The protein below binds the small molecule below.
Small molecule (SMILES): N[C@@H](Cc1c[nH]c2ccccc12)C(=O)O

Sequence of chain 1.G:
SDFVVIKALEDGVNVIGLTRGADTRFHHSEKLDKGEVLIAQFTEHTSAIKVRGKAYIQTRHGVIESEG

Sequence of chain 1.F:
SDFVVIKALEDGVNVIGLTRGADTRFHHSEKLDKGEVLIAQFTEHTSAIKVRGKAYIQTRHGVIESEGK

Binding-site contacts:
Ligand atom CZ2 contacts residue THR50 of chain 1.G at 4.0 Å.
Ligand atom CZ2 contacts residue ALA44 of chain 1.G at 4.0 Å (hydrophobic).
Ligand atom C contacts residue THR47 of chain 1.G at 3.3 Å.
Ligand atom O contacts residue THR47 of chain 1.G at 3.3 Å (h-bond).
Ligand atom C contacts residue THR50 of chain 1.G at 3.7 Å.
Ligand atom O contacts residue ARG24 of chain 1.F at 3.7 Å.
Ligand atom N contacts residue ARG24 of chain 1.F at 3.9 Å.
Ligand atom CE2 contacts residue GLN45 of chain 1.G at 3.9 Å.
Ligand atom CE3 contacts residue HIS32 of chain 1.G at 4.0 Å.
Ligand atom N contacts residue THR28 of chain 1.F at 2.9 Å (h-bond).
Ligand atom OXT contacts residue THR50 of chain 1.G at 2.5 Å (h-bond).
Ligand atom CD1 contacts residue GLN45 of chain 1.G at 3.4 Å.
Ligand atom C contacts residue GLY25 of chain 1.F at 3.4 Å.
Ligand atom C contacts residue SER51 of chain 1.F at 3.7 Å.
Ligand atom CG contacts residue SER51 of chain 1.F at 3.9 Å.
Ligand atom O contacts residue GLY25 of chain 1.F at 3.1 Å (h-bond).
Ligand atom OXT contacts residue GLY25 of chain 1.F at 4.0 Å.
Ligand atom CD1 contacts residue SER51 of chain 1.F at 3.6 Å.
Ligand atom CB contacts residue SER51 of chain 1.F at 3.4 Å.
Ligand atom CA contacts residue SER51 of chain 1.F at 4.0 Å.
Ligand atom N contacts residue THR23 of chain 1.F at 2.7 Å (h-bond).
Ligand atom CA contacts residue THR23 of chain 1.F at 3.8 Å.
Ligand atom N contacts residue GLY25 of chain 1.F at 2.6 Å (h-bond).
Ligand atom CE2 contacts residue ALA44 of chain 1.G at 4.0 Å (hydrophobic).
Ligand atom CA contacts residue THR28 of chain 1.F at 3.2 Å.
Ligand atom CD1 contacts residue THR47 of chain 1.G at 3.9 Å.
Ligand atom NE1 contacts residue GLN45 of chain 1.G at 2.7 Å (h-bond).
Ligand atom CA contacts residue GLY25 of chain 1.F at 3.4 Å.
Ligand atom CZ3 contacts residue GLY21 of chain 1.G at 3.5 Å.
Ligand atom CH2 contacts residue ILE20 of chain 1.G at 4.0 Å (hydrophobic).
Ligand atom OXT contacts residue HIS49 of chain 1.G at 3.9 Å.
Ligand atom OXT contacts residue THR47 of chain 1.G at 2.5 Å (h-bond).
Ligand atom N contacts residue ASP27 of chain 1.F at 3.2 Å (salt-bridge).
Ligand atom CB contacts residue THR28 of chain 1.F at 3.7 Å.
Ligand atom CZ2 contacts residue ILE53 of chain 1.G at 3.8 Å (hydrophobic).
Ligand atom CH2 contacts residue GLY21 of chain 1.G at 3.5 Å.
Ligand atom CD1 contacts residue ALA52 of chain 1.F at 4.0 Å (hydrophobic).
Ligand atom NE1 contacts residue ALA44 of chain 1.G at 3.8 Å.
Ligand atom CB contacts residue THR23 of chain 1.F at 3.8 Å.
Ligand atom O contacts residue SER51 of chain 1.F at 3.0 Å (h-bond).